This small molecule binds to this protein.
Small molecule (SMILES): Cc1cc(CCCOc2c(C)cc(-n3nnc(C)n3)cc2C)on1

Sequence of chain 4.A:
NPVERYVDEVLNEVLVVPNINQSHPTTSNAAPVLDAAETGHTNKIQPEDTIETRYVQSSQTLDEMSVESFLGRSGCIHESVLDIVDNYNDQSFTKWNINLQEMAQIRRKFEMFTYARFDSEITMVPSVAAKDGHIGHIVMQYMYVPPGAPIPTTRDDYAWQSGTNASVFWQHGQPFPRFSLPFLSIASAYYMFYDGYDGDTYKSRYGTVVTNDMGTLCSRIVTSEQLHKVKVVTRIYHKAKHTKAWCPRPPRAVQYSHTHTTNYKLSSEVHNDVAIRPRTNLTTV

Binding-site contacts:
Ligand atom CM3 contacts residue TYR190 of chain 4.A at 3.8 Å (hydrophobic).
Ligand atom C5 contacts residue MET214 of chain 4.A at 3.7 Å (hydrophobic).
Ligand atom C4 contacts residue TYR190 of chain 4.A at 3.8 Å (hydrophobic).
Ligand atom N1A contacts residue MET124 of chain 4.A at 3.9 Å.
Ligand atom C6B contacts residue LEU181 of chain 4.A at 3.5 Å (hydrophobic).
Ligand atom CM4 contacts residue VAL168 of chain 4.A at 3.9 Å (hydrophobic).
Ligand atom N2A contacts residue PHE179 of chain 4.A at 3.3 Å.
Ligand atom CM4 contacts residue TYR144 of chain 4.A at 3.8 Å (hydrophobic).
Ligand atom N3A contacts residue PHE179 of chain 4.A at 3.6 Å.
Ligand atom C1C contacts residue MET214 of chain 4.A at 3.4 Å (hydrophobic).
Ligand atom O1B contacts residue ILE98 of chain 4.A at 3.1 Å.
Ligand atom O1 contacts residue LEU100 of chain 4.A at 3.8 Å.
Ligand atom CM6 contacts residue LEU184 of chain 4.A at 3.6 Å (hydrophobic).
Ligand atom C6B contacts residue ILE98 of chain 4.A at 3.8 Å (hydrophobic).
Ligand atom O1 contacts residue MET214 of chain 4.A at 3.2 Å.
Ligand atom C4 contacts residue MET214 of chain 4.A at 4.0 Å (hydrophobic).
Ligand atom C5B contacts residue TYR144 of chain 4.A at 3.7 Å (hydrophobic).
Ligand atom CM6 contacts residue TYR144 of chain 4.A at 3.7 Å (hydrophobic).
Ligand atom N1A contacts residue LEU217 of chain 4.A at 3.4 Å.
Ligand atom C5 contacts residue LEU100 of chain 4.A at 4.0 Å (hydrophobic).
Ligand atom CM2 contacts residue ILE77 of chain 4.A at 3.9 Å (hydrophobic).
Ligand atom N2A contacts residue TYR144 of chain 4.A at 4.0 Å.
Ligand atom C4A contacts residue PHE179 of chain 4.A at 3.5 Å (hydrophobic).
Ligand atom N1A contacts residue PHE179 of chain 4.A at 3.2 Å.
Ligand atom CM4 contacts residue TYR142 of chain 4.A at 3.9 Å (hydrophobic).
Ligand atom C3C contacts residue LEU181 of chain 4.A at 4.0 Å (hydrophobic).
Ligand atom C4 contacts residue LEU100 of chain 4.A at 3.8 Å (hydrophobic).
Ligand atom N2 contacts residue LEU100 of chain 4.A at 3.8 Å.
Ligand atom N5A contacts residue PHE179 of chain 4.A at 3.2 Å.
Ligand atom N2 contacts residue MET214 of chain 4.A at 3.7 Å.
Ligand atom C4A contacts residue TYR144 of chain 4.A at 3.5 Å (hydrophobic).
Ligand atom N5A contacts residue LEU217 of chain 4.A at 3.7 Å.
Ligand atom CM6 contacts residue LEU181 of chain 4.A at 3.8 Å (hydrophobic).
Ligand atom CM4 contacts residue ALA166 of chain 4.A at 3.1 Å (hydrophobic).
Ligand atom N3A contacts residue TYR144 of chain 4.A at 3.2 Å.
Ligand atom C1B contacts residue LEU181 of chain 4.A at 3.9 Å (hydrophobic).
Ligand atom C5B contacts residue LEU181 of chain 4.A at 3.6 Å (hydrophobic).
Ligand atom C1B contacts residue ILE98 of chain 4.A at 3.6 Å (hydrophobic).
Ligand atom C3 contacts residue LEU100 of chain 4.A at 3.7 Å (hydrophobic).
Ligand atom CM2 contacts residue ILE122 of chain 4.A at 3.9 Å (hydrophobic).